Sequence of chain 3.B:
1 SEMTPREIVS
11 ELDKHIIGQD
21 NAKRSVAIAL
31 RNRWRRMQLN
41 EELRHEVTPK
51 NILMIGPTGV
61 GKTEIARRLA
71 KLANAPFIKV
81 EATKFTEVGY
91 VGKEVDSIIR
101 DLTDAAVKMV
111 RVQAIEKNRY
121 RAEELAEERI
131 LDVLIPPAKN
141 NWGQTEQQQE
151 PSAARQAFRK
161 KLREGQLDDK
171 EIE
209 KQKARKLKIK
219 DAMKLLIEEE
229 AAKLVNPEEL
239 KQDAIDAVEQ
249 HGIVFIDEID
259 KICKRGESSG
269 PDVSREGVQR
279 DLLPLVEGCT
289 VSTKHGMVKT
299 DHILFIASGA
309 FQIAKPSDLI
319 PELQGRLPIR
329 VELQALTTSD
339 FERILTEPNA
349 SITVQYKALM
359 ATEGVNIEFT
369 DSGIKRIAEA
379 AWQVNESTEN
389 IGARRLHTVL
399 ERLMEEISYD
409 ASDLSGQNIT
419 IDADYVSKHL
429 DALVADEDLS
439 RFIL

A small-molecule ligand and the protein it binds are described below.
Small molecule (SMILES): Nc1ncnc2c1ncn2[C@@H]1O[C@H](CO[P](=O)(O)O[P](=O)(O)NP(=O)(O)O)[C@@H](O)[C@H]1O

Binding-site contacts:
Ligand atom N7 contacts residue HIS15 of chain 3.A at 3.1 Å (h-bond).
Ligand atom O3G contacts residue ARG392 of chain 3.A at 2.8 Å (salt-bridge).
Ligand atom N6 contacts residue ILE17 of chain 3.A at 2.5 Å (h-bond).
Ligand atom O1G contacts residue THR58 of chain 3.A at 2.8 Å.
Ligand atom O2B contacts residue VAL60 of chain 3.A at 2.9 Å (h-bond).
Ligand atom O1G contacts residue GLY59 of chain 3.A at 3.0 Å (h-bond).
Ligand atom O1A contacts residue THR63 of chain 3.A at 3.1 Å.
Ligand atom N3 contacts residue ALA391 of chain 3.A at 3.0 Å.
Ligand atom N3B contacts residue ARG392 of chain 3.A at 3.3 Å (salt-bridge).
Ligand atom C2 contacts residue GLY61 of chain 3.A at 3.5 Å.
Ligand atom O5' contacts residue GLY59 of chain 3.A at 3.6 Å.
Ligand atom N3B contacts residue GLY59 of chain 3.A at 3.0 Å (h-bond).
Ligand atom C2 contacts residue VAL60 of chain 3.A at 3.1 Å (hydrophobic).
Ligand atom O1A contacts residue GLY61 of chain 3.A at 2.9 Å (h-bond).
Ligand atom O1B contacts residue GLY61 of chain 3.A at 3.5 Å (h-bond).
Ligand atom O2B contacts residue GLY61 of chain 3.A at 2.8 Å (h-bond).
Ligand atom PG contacts residue GLY59 of chain 3.A at 3.2 Å.
Ligand atom C2 contacts residue ALA391 of chain 3.A at 3.6 Å (hydrophobic).
Ligand atom C2 contacts residue GLY59 of chain 3.A at 3.4 Å.
Ligand atom O3G contacts residue THR58 of chain 3.A at 2.9 Å.
Ligand atom PA contacts residue THR63 of chain 3.A at 3.4 Å.
Ligand atom O2' contacts residue HIS395 of chain 3.A at 3.4 Å.
Ligand atom O2B contacts residue LYS62 of chain 3.A at 3.0 Å (salt-bridge).
Ligand atom O1B contacts residue LYS62 of chain 3.A at 3.0 Å.
Ligand atom PA contacts residue GLY61 of chain 3.A at 3.6 Å.
Ligand atom PB contacts residue GLY61 of chain 3.A at 3.4 Å.
Ligand atom O3A contacts residue VAL60 of chain 3.A at 3.6 Å (h-bond).
Ligand atom O1G contacts residue PRO57 of chain 3.A at 2.6 Å (h-bond).
Ligand atom O2A contacts residue ARG392 of chain 3.A at 3.2 Å (salt-bridge).
Ligand atom N1 contacts residue VAL60 of chain 3.A at 3.0 Å (h-bond).
Ligand atom O2A contacts residue THR63 of chain 3.A at 2.5 Å (h-bond).
Ligand atom N6 contacts residue ILE16 of chain 3.A at 3.2 Å.
Ligand atom O5' contacts residue ARG392 of chain 3.A at 3.3 Å (salt-bridge).
Ligand atom O1G contacts residue LYS62 of chain 3.A at 2.9 Å (salt-bridge).
Ligand atom O4' contacts residue ALA391 of chain 3.A at 3.1 Å.
Ligand atom O1B contacts residue THR63 of chain 3.A at 2.5 Å (h-bond).
Ligand atom O1A contacts residue GLU64 of chain 3.A at 3.2 Å (salt-bridge).
Ligand atom O3A contacts residue GLY61 of chain 3.A at 2.8 Å (h-bond).
Ligand atom O3G contacts residue GLY59 of chain 3.A at 3.1 Å (h-bond).
Ligand atom N1 contacts residue LEU334 of chain 3.A at 3.2 Å.

Sequence of chain 3.A:
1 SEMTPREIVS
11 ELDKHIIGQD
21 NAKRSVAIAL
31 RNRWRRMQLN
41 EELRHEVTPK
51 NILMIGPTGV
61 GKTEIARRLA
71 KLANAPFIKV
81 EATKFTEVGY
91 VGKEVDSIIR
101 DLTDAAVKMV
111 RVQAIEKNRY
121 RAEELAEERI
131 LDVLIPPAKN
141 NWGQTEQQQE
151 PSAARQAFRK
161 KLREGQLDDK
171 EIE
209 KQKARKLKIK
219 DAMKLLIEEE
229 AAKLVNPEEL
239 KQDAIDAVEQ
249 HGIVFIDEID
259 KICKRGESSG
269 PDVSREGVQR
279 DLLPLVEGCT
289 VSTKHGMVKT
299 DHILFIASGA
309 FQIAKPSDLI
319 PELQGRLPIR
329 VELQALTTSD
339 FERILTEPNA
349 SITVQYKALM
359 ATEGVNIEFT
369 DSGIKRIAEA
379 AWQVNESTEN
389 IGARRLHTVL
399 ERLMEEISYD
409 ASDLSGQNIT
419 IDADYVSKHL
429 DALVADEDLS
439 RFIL